Sequence of chain 1.A:
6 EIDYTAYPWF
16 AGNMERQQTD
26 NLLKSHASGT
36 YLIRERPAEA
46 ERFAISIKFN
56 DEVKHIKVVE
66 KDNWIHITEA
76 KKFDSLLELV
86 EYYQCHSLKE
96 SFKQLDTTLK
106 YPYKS

This protein binds this small molecule.
Small molecule (SMILES): CC(C)[C@H](NC(=O)[C@H](Cc1ccc(OP(=O)(O)O)cc1)NC(=O)[C@@H](N)CO)C(=O)NCC(=O)N[C@H](C=O)CC(=O)O

Binding-site contacts:
Ligand atom N contacts residue HIS60 of chain 1.A at 2.8 Å (h-bond).
Ligand atom P contacts residue ARG21 of chain 1.A at 3.9 Å.
Ligand atom CD2 contacts residue ARG21 of chain 1.A at 3.5 Å.
Ligand atom OD1 contacts residue LYS62 of chain 1.A at 3.5 Å.
Ligand atom N contacts residue ARG21 of chain 1.A at 4.0 Å.
Ligand atom CG contacts residue LYS62 of chain 1.A at 3.6 Å.
Ligand atom CZ contacts residue ARG41 of chain 1.A at 3.6 Å.
Ligand atom CG2 contacts residue ILE61 of chain 1.A at 3.9 Å (hydrophobic).
Ligand atom CE2 contacts residue ALA49 of chain 1.A at 3.9 Å (hydrophobic).
Ligand atom O contacts residue ARG21 of chain 1.A at 2.6 Å (salt-bridge).
Ligand atom CB contacts residue HIS60 of chain 1.A at 3.5 Å.
Ligand atom P contacts residue ARG39 of chain 1.A at 3.6 Å.
Ligand atom CG contacts residue ARG21 of chain 1.A at 3.6 Å.
Ligand atom O2P contacts residue ARG39 of chain 1.A at 2.8 Å (salt-bridge).
Ligand atom CG contacts residue HIS60 of chain 1.A at 3.9 Å.
Ligand atom CB contacts residue LYS62 of chain 1.A at 4.0 Å.
Ligand atom CG2 contacts residue HIS60 of chain 1.A at 3.2 Å.
Ligand atom CA contacts residue ARG21 of chain 1.A at 3.8 Å.
Ligand atom CZ contacts residue ARG21 of chain 1.A at 3.5 Å.
Ligand atom CE1 contacts residue ARG41 of chain 1.A at 3.7 Å.
Ligand atom CD2 contacts residue HIS60 of chain 1.A at 3.5 Å.
Ligand atom OG contacts residue ARG21 of chain 1.A at 2.7 Å (salt-bridge).
Ligand atom CD1 contacts residue ARG21 of chain 1.A at 3.6 Å.
Ligand atom CE2 contacts residue ARG21 of chain 1.A at 3.4 Å.
Ligand atom C contacts residue ARG21 of chain 1.A at 3.5 Å.
Ligand atom CE1 contacts residue ARG21 of chain 1.A at 3.6 Å.
Ligand atom CD2 contacts residue LYS62 of chain 1.A at 3.7 Å.
Ligand atom O3P contacts residue PRO42 of chain 1.A at 4.0 Å.
Ligand atom O2P contacts residue ARG21 of chain 1.A at 2.7 Å (salt-bridge).
Ligand atom C contacts residue HIS60 of chain 1.A at 3.5 Å.
Ligand atom CB contacts residue ARG21 of chain 1.A at 3.8 Å.
Ligand atom O3P contacts residue ARG39 of chain 1.A at 2.8 Å (salt-bridge).
Ligand atom CG1 contacts residue PHE97 of chain 1.A at 3.5 Å (hydrophobic).
Ligand atom CB contacts residue HIS60 of chain 1.A at 3.7 Å.
Ligand atom CG1 contacts residue GLN99 of chain 1.A at 3.4 Å.
Ligand atom CA contacts residue HIS60 of chain 1.A at 3.8 Å.
Ligand atom CA contacts residue HIS60 of chain 1.A at 3.3 Å.
Ligand atom CG2 contacts residue LYS59 of chain 1.A at 3.7 Å.
Ligand atom CD1 contacts residue LYS62 of chain 1.A at 3.6 Å.
Ligand atom OH contacts residue ARG41 of chain 1.A at 3.1 Å (salt-bridge).